Sequence of chain 1.D:
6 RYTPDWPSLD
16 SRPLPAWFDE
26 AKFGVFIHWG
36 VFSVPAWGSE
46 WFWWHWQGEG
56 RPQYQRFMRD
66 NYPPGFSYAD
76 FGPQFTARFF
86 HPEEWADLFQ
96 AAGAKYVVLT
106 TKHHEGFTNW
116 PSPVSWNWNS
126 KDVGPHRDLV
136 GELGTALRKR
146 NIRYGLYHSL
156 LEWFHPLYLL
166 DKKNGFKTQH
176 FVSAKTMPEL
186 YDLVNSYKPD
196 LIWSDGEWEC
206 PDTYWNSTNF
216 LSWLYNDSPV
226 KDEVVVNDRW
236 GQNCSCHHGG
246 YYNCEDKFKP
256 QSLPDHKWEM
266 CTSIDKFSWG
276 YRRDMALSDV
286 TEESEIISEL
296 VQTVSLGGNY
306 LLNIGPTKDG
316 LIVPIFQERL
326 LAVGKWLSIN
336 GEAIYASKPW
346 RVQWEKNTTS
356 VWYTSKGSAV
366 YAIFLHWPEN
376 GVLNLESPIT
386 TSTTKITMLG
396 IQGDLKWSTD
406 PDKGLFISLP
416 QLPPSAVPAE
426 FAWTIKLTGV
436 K

Binding-site contacts:
Ligand atom C5 contacts residue ASN211 of chain 1.D at 3.6 Å.
Ligand atom C2 contacts residue ASN211 of chain 1.D at 2.4 Å.
Ligand atom C8 contacts residue VAL177 of chain 1.D at 4.2 Å (hydrophobic).
Ligand atom O7 contacts residue MET182 of chain 1.D at 3.9 Å.
Ligand atom C7 contacts residue ASN211 of chain 1.D at 3.4 Å.
Ligand atom O6 contacts residue TYR186 of chain 1.D at 4.4 Å.
Ligand atom N2 contacts residue ASN211 of chain 1.D at 2.9 Å (h-bond).
Ligand atom O5 contacts residue ASN214 of chain 1.D at 3.4 Å.
Ligand atom C8 contacts residue GLN174 of chain 1.D at 3.5 Å.
Ligand atom O5 contacts residue ASN211 of chain 1.D at 2.4 Å (h-bond).
Ligand atom O7 contacts residue SER178 of chain 1.D at 3.9 Å.
Ligand atom O7 contacts residue ASN211 of chain 1.D at 3.6 Å (h-bond).
Ligand atom O6 contacts residue ASN214 of chain 1.D at 4.2 Å.
Ligand atom C5 contacts residue ASN214 of chain 1.D at 3.9 Å.
Ligand atom O7 contacts residue VAL177 of chain 1.D at 4.3 Å.
Ligand atom C7 contacts residue SER178 of chain 1.D at 4.4 Å.
Ligand atom C3 contacts residue ASN211 of chain 1.D at 3.8 Å.
Ligand atom C1 contacts residue ASN211 of chain 1.D at 1.4 Å.
Ligand atom C4 contacts residue ASN211 of chain 1.D at 4.2 Å.
Ligand atom C8 contacts residue SER178 of chain 1.D at 4.2 Å.
Ligand atom C1 contacts residue ASN214 of chain 1.D at 4.2 Å.
Ligand atom C8 contacts residue ASN211 of chain 1.D at 4.3 Å.
Ligand atom C6 contacts residue ASN214 of chain 1.D at 3.5 Å.
Ligand atom C7 contacts residue VAL177 of chain 1.D at 4.5 Å (hydrophobic).

This protein binds this small molecule.
Small molecule (SMILES): CC(=O)N[C@@H]1[C@@H](O)[C@H](O)[C@@H](CO)O[C@H]1O